The protein below binds the small molecule below.
Small molecule (SMILES): N[C@@H](CS)C(=O)O

Binding-site contacts:
Ligand atom N contacts residue TYR394 of chain 1.B at 4.5 Å.
Ligand atom OXT contacts residue SER337 of chain 1.B at 3.1 Å (h-bond).
Ligand atom SG contacts residue ILE611 of chain 1.B at 3.4 Å.
Ligand atom SG contacts residue GLU341 of chain 1.B at 3.6 Å.
Ligand atom CB contacts residue GLU341 of chain 1.B at 3.2 Å.
Ligand atom C contacts residue ARG598 of chain 1.B at 3.9 Å.
Ligand atom OXT contacts residue ARG598 of chain 1.B at 4.3 Å.
Ligand atom OXT contacts residue CYS338 of chain 1.B at 3.4 Å (h-bond).
Ligand atom SG contacts residue ARG598 of chain 1.B at 3.0 Å (salt-bridge).
Ligand atom C contacts residue SER337 of chain 1.B at 3.6 Å.
Ligand atom N contacts residue GLU341 of chain 1.B at 4.3 Å.
Ligand atom CB contacts residue ARG598 of chain 1.B at 3.4 Å.
Ligand atom CB contacts residue CYS338 of chain 1.B at 3.7 Å (hydrophobic).
Ligand atom O contacts residue ARG598 of chain 1.B at 3.2 Å (salt-bridge).
Ligand atom CA contacts residue CYS338 of chain 1.B at 3.7 Å (hydrophobic).
Ligand atom C contacts residue CYS338 of chain 1.B at 3.7 Å (hydrophobic).
Ligand atom O contacts residue LYS607 of chain 1.B at 3.1 Å (salt-bridge).
Ligand atom SG contacts residue CYS338 of chain 1.B at 2.6 Å (h-bond).
Ligand atom N contacts residue LYS607 of chain 1.B at 4.3 Å.
Ligand atom CA contacts residue SER337 of chain 1.B at 3.5 Å.
Ligand atom CA contacts residue GLU341 of chain 1.B at 4.2 Å.
Ligand atom C contacts residue LYS607 of chain 1.B at 4.3 Å.
Ligand atom N contacts residue SER337 of chain 1.B at 4.0 Å.
Ligand atom OXT contacts residue ARG316 of chain 1.B at 4.1 Å.
Ligand atom CA contacts residue ARG598 of chain 1.B at 4.4 Å.

Sequence of chain 1.B:
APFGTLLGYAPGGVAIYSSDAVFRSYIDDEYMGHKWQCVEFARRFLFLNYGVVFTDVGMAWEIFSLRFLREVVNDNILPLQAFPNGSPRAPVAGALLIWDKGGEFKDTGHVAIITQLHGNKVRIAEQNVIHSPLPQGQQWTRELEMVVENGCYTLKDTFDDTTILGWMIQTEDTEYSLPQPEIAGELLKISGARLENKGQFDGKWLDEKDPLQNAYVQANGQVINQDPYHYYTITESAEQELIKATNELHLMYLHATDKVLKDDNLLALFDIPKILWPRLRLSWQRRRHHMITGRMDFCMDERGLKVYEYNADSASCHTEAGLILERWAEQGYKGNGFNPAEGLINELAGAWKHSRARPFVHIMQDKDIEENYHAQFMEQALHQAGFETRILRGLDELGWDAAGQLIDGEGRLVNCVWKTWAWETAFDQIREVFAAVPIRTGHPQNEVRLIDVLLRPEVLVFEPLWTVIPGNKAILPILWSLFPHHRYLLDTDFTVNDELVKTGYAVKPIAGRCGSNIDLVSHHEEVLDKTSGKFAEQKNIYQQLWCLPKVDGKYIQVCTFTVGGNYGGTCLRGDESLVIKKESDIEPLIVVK